Sequence of chain 1.B:
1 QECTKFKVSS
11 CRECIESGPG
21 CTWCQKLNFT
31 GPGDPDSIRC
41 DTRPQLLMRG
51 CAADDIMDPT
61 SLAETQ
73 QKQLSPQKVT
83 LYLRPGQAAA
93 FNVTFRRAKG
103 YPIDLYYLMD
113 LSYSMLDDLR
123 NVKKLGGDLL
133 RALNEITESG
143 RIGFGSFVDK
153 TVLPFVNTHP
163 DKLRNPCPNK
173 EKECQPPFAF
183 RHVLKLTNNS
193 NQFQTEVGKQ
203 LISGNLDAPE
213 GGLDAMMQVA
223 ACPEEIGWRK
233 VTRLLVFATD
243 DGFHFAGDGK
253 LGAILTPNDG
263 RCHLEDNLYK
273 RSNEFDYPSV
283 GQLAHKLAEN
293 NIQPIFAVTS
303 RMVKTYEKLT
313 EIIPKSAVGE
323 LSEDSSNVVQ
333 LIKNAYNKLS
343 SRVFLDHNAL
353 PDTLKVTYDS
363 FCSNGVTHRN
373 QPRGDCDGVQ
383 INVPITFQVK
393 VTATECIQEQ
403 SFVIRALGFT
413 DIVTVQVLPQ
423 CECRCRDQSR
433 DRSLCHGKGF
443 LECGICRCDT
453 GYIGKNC

This small molecule binds to this protein.
Small molecule (SMILES): CC(=O)N[C@@H]1[C@@H](O)[C@H](O)[C@@H](CO)O[C@H]1O

Binding-site contacts:
Ligand atom C6 contacts residue PHE363 of chain 1.B at 4.2 Å (hydrophobic).
Ligand atom C2 contacts residue ASN94 of chain 1.B at 2.5 Å.
Ligand atom O3 contacts residue GLN390 of chain 1.B at 4.4 Å.
Ligand atom C5 contacts residue ASN94 of chain 1.B at 3.6 Å.
Ligand atom C1 contacts residue THR388 of chain 1.B at 4.2 Å.
Ligand atom O5 contacts residue THR388 of chain 1.B at 4.0 Å.
Ligand atom C3 contacts residue ASN94 of chain 1.B at 3.8 Å.
Ligand atom N2 contacts residue ASN94 of chain 1.B at 3.0 Å (h-bond).
Ligand atom C1 contacts residue GLN390 of chain 1.B at 4.3 Å.
Ligand atom C2 contacts residue GLN390 of chain 1.B at 3.9 Å.
Ligand atom C8 contacts residue ALA92 of chain 1.B at 3.4 Å (hydrophobic).
Ligand atom C7 contacts residue GLN390 of chain 1.B at 3.8 Å.
Ligand atom O5 contacts residue ASN94 of chain 1.B at 2.3 Å (h-bond).
Ligand atom N2 contacts residue GLN390 of chain 1.B at 3.0 Å (h-bond).
Ligand atom C8 contacts residue PHE93 of chain 1.B at 4.2 Å (hydrophobic).
Ligand atom C1 contacts residue ASN94 of chain 1.B at 1.4 Å.
Ligand atom C3 contacts residue GLN390 of chain 1.B at 3.9 Å.
Ligand atom C7 contacts residue ASN94 of chain 1.B at 3.6 Å.
Ligand atom C4 contacts residue ASN94 of chain 1.B at 4.2 Å.
Ligand atom C8 contacts residue GLN390 of chain 1.B at 3.6 Å.
Ligand atom C8 contacts residue ASN94 of chain 1.B at 4.2 Å.
Ligand atom C5 contacts residue PHE363 of chain 1.B at 4.2 Å (hydrophobic).
Ligand atom O7 contacts residue ASN94 of chain 1.B at 3.9 Å.